Binding-site contacts:
Ligand atom C8 contacts residue GLN580 of chain 1.C at 3.3 Å.
Ligand atom C3 contacts residue ASN331 of chain 1.C at 3.8 Å.
Ligand atom C7 contacts residue ASN331 of chain 1.C at 3.8 Å.
Ligand atom C2 contacts residue ASN331 of chain 1.C at 2.5 Å.
Ligand atom C7 contacts residue GLN580 of chain 1.C at 4.3 Å.
Ligand atom C6 contacts residue ASN331 of chain 1.C at 4.5 Å.
Ligand atom N2 contacts residue ASN331 of chain 1.C at 2.9 Å (h-bond).
Ligand atom O5 contacts residue ASN331 of chain 1.C at 2.4 Å (h-bond).
Ligand atom C8 contacts residue THR581 of chain 1.C at 4.5 Å.
Ligand atom C4 contacts residue ASN331 of chain 1.C at 4.3 Å.
Ligand atom O7 contacts residue ASN331 of chain 1.C at 4.3 Å.
Ligand atom C1 contacts residue ASN331 of chain 1.C at 1.4 Å.
Ligand atom C5 contacts residue ASN331 of chain 1.C at 3.7 Å.

This protein binds this small molecule.
Small molecule (SMILES): CC(=O)N[C@@H]1[C@@H](O)[C@H](O)[C@@H](CO)O[C@H]1O

Sequence of chain 1.C:
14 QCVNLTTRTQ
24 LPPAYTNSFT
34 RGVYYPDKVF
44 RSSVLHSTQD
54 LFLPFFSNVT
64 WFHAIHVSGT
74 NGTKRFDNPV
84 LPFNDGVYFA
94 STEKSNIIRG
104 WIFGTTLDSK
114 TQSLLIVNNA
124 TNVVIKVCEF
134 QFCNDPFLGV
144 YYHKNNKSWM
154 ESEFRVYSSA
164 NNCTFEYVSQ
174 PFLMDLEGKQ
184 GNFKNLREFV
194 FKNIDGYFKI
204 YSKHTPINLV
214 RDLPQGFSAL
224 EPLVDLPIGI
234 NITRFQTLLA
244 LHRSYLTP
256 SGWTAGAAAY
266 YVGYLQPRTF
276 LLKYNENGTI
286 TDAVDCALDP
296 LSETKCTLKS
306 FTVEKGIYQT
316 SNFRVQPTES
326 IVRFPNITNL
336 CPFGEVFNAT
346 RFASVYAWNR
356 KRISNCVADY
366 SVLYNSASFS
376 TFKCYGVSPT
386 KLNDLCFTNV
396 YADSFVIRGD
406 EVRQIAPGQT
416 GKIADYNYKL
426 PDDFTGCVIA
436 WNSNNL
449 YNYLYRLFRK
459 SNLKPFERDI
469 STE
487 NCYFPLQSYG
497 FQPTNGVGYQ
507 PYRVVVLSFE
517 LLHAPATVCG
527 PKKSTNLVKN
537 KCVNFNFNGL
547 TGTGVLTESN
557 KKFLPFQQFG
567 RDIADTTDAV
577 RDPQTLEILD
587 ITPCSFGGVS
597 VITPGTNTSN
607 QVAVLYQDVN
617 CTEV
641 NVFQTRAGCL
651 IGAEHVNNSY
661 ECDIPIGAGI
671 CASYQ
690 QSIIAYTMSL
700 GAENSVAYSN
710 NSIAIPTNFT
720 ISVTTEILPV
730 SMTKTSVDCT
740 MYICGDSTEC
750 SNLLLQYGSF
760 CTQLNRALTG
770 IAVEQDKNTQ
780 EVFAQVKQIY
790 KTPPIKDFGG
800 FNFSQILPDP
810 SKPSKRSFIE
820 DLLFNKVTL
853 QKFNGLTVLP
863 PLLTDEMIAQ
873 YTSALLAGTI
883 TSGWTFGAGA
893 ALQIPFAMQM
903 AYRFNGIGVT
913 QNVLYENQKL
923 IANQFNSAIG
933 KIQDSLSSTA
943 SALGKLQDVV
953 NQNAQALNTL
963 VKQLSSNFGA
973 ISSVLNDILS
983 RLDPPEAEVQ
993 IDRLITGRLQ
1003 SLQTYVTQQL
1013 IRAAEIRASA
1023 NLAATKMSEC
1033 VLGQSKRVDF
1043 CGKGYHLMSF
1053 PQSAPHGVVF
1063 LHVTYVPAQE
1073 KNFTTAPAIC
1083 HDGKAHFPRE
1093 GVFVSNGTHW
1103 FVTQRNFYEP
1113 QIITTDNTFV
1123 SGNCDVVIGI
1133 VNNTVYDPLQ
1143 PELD